The protein below binds the small molecule below.
Small molecule (SMILES): Brc1ccc(Oc2c(Br)cc(Br)cc2Br)c(Br)c1

Binding-site contacts:
Ligand atom CAD contacts residue PHE979 of chain 1.A at 3.4 Å (hydrophobic).
Ligand atom BR5 contacts residue ALA728 of chain 1.A at 4.2 Å.
Ligand atom CAF contacts residue PHE979 of chain 1.A at 4.0 Å (hydrophobic).
Ligand atom CAC contacts residue PHE979 of chain 1.A at 3.9 Å (hydrophobic).
Ligand atom BR3 contacts residue ALA728 of chain 1.A at 3.5 Å.
Ligand atom CAN contacts residue ALA728 of chain 1.A at 4.0 Å (hydrophobic).
Ligand atom BR4 contacts residue PHE310 of chain 1.A at 3.4 Å.
Ligand atom CAP contacts residue ALA728 of chain 1.A at 3.8 Å (hydrophobic).
Ligand atom BR4 contacts residue PHE331 of chain 1.A at 3.9 Å.
Ligand atom BR2 contacts residue PHE332 of chain 1.A at 4.3 Å.
Ligand atom CAK contacts residue ALA728 of chain 1.A at 4.1 Å (hydrophobic).
Ligand atom CAE contacts residue PHE979 of chain 1.A at 3.4 Å (hydrophobic).
Ligand atom CAO contacts residue VAL732 of chain 1.A at 4.2 Å (hydrophobic).
Ligand atom BR5 contacts residue VAL732 of chain 1.A at 4.4 Å.
Ligand atom BR5 contacts residue LEU971 of chain 1.A at 3.9 Å.
Ligand atom CAO contacts residue ALA728 of chain 1.A at 3.8 Å (hydrophobic).
Ligand atom BR1 contacts residue PHE979 of chain 1.A at 3.6 Å.
Ligand atom CAM contacts residue ALA728 of chain 1.A at 4.3 Å (hydrophobic).
Ligand atom BR3 contacts residue PHE724 of chain 1.A at 3.9 Å.
Ligand atom CAL contacts residue ALA728 of chain 1.A at 4.3 Å (hydrophobic).

Sequence of chain 1.A:
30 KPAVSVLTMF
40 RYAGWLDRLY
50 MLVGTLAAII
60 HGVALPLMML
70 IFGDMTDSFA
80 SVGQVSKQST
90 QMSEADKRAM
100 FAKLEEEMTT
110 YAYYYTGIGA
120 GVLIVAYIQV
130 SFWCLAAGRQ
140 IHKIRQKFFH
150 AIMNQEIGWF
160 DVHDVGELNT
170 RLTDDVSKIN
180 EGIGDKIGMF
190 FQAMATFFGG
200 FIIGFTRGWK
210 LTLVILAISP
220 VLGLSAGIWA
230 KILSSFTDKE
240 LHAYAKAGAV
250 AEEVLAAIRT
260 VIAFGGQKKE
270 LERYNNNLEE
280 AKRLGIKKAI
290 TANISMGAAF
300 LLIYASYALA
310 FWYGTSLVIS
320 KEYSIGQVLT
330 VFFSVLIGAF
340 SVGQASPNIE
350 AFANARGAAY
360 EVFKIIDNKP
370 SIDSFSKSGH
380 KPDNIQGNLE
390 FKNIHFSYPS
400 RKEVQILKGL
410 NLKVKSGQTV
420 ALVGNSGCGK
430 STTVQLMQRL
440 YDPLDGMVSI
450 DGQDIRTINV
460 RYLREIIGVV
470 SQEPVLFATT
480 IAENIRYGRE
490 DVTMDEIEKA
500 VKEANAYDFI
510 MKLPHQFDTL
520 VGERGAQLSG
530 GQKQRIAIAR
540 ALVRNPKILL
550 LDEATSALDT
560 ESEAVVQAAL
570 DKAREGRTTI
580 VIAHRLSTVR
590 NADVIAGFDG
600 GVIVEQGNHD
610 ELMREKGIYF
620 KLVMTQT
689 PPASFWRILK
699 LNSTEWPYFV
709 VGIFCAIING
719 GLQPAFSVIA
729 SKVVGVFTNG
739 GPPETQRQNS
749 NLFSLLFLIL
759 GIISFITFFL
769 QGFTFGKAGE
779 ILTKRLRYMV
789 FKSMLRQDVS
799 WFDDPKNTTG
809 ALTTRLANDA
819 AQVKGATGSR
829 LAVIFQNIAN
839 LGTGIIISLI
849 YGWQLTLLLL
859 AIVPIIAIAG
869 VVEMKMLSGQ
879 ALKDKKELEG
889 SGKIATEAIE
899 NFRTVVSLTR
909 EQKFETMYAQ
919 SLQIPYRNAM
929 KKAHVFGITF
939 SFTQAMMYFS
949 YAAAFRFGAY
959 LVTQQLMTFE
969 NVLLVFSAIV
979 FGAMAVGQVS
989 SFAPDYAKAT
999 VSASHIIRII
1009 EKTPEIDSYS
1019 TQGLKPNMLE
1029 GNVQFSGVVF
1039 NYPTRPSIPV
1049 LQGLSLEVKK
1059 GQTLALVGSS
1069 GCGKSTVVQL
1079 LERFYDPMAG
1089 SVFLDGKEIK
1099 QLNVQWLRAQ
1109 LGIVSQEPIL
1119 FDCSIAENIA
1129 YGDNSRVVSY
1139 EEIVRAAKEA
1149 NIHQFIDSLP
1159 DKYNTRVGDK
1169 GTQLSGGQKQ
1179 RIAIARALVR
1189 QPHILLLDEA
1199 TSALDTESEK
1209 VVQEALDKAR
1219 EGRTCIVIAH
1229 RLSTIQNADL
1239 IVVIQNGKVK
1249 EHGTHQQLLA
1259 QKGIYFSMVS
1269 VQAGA